Sequence of chain 26.C:
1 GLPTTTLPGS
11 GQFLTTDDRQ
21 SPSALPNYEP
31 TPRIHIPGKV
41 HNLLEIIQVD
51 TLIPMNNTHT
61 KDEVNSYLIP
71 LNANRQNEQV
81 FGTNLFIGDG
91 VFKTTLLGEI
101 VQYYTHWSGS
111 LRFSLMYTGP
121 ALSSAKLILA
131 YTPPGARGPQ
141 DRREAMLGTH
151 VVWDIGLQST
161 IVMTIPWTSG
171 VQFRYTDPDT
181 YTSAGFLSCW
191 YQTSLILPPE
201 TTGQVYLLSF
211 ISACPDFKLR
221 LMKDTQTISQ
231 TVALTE

Binding-site contacts:
Ligand atom C2B contacts residue TYR128 of chain 26.A at 3.9 Å (hydrophobic).
Ligand atom C1B contacts residue VAL188 of chain 26.A at 4.0 Å (hydrophobic).
Ligand atom C4A contacts residue ALA150 of chain 26.A at 4.0 Å (hydrophobic).
Ligand atom C5A contacts residue PHE186 of chain 26.A at 4.0 Å (hydrophobic).
Ligand atom C4A contacts residue PRO174 of chain 26.A at 3.0 Å (hydrophobic).
Ligand atom C4B contacts residue PHE186 of chain 26.A at 3.9 Å (hydrophobic).
Ligand atom C3C contacts residue TYR152 of chain 26.A at 3.8 Å (hydrophobic).
Ligand atom C3B contacts residue MET224 of chain 26.A at 3.6 Å (hydrophobic).
Ligand atom C1C contacts residue TYR128 of chain 26.A at 3.3 Å (hydrophobic).
Ligand atom N3A contacts residue ALA24 of chain 26.C at 3.8 Å.
Ligand atom C5B contacts residue TYR152 of chain 26.A at 3.7 Å (hydrophobic).
Ligand atom C5 contacts residue TYR128 of chain 26.A at 3.8 Å (hydrophobic).
Ligand atom C4A contacts residue SER175 of chain 26.A at 3.8 Å.
Ligand atom C3B contacts residue PHE186 of chain 26.A at 3.9 Å (hydrophobic).
Ligand atom C2C contacts residue VAL191 of chain 26.A at 4.0 Å (hydrophobic).
Ligand atom CL1 contacts residue TYR152 of chain 26.A at 3.9 Å.
Ligand atom C31 contacts residue LEU106 of chain 26.A at 4.0 Å (hydrophobic).
Ligand atom C6B contacts residue TYR152 of chain 26.A at 3.9 Å (hydrophobic).
Ligand atom C5A contacts residue ALA150 of chain 26.A at 3.5 Å (hydrophobic).
Ligand atom CL1 contacts residue VAL188 of chain 26.A at 3.7 Å.
Ligand atom C2B contacts residue MET224 of chain 26.A at 4.0 Å (hydrophobic).
Ligand atom O1A contacts residue PHE186 of chain 26.A at 3.4 Å.
Ligand atom O1 contacts residue ILE104 of chain 26.A at 3.4 Å.
Ligand atom C2A contacts residue PHE186 of chain 26.A at 3.8 Å (hydrophobic).
Ligand atom O1B contacts residue VAL188 of chain 26.A at 3.7 Å.
Ligand atom C4B contacts residue TYR152 of chain 26.A at 3.6 Å (hydrophobic).
Ligand atom O1A contacts residue MET224 of chain 26.A at 3.5 Å (h-bond).
Ligand atom CL1 contacts residue LEU25 of chain 26.C at 3.7 Å.
Ligand atom CL2 contacts residue MET224 of chain 26.A at 3.4 Å.
Ligand atom C4 contacts residue LEU106 of chain 26.A at 3.9 Å (hydrophobic).
Ligand atom CL2 contacts residue ILE104 of chain 26.A at 3.5 Å.
Ligand atom C3 contacts residue LEU106 of chain 26.A at 3.8 Å (hydrophobic).
Ligand atom C2A contacts residue TYR152 of chain 26.A at 3.8 Å (hydrophobic).
Ligand atom C5A contacts residue VAL176 of chain 26.A at 3.5 Å (hydrophobic).
Ligand atom C3C contacts residue ILE104 of chain 26.A at 3.7 Å (hydrophobic).
Ligand atom O1 contacts residue MET221 of chain 26.A at 3.5 Å (h-bond).
Ligand atom N2 contacts residue MET221 of chain 26.A at 3.5 Å (h-bond).
Ligand atom CL2 contacts residue TYR128 of chain 26.A at 3.2 Å.
Ligand atom N3A contacts residue PRO174 of chain 26.A at 3.3 Å (h-bond).
Ligand atom N3A contacts residue TYR152 of chain 26.A at 4.0 Å.

Sequence of chain 27.C:
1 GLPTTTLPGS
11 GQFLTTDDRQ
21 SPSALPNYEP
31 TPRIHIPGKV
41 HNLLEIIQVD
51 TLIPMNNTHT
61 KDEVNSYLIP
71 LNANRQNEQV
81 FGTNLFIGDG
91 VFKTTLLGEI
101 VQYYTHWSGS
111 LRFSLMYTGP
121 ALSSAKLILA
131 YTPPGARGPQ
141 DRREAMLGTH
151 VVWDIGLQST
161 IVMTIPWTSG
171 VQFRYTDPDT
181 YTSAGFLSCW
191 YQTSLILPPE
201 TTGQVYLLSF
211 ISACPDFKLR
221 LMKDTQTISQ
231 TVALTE

The small molecule below binds the protein below.
Small molecule (SMILES): Cc1cc(CCCOc2c(Cl)cc(C3=NCCO3)cc2Cl)on1

Sequence of chain 26.A:
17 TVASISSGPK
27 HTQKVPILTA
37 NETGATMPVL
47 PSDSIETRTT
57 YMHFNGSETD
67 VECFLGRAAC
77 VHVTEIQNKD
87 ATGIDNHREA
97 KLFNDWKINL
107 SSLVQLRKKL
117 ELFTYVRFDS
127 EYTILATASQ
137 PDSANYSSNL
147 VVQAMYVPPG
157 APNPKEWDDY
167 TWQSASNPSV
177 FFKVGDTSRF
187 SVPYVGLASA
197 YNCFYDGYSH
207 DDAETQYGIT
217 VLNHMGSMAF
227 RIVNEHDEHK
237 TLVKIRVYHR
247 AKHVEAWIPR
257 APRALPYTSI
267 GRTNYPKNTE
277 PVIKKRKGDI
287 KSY